Sequence of chain 1.A:
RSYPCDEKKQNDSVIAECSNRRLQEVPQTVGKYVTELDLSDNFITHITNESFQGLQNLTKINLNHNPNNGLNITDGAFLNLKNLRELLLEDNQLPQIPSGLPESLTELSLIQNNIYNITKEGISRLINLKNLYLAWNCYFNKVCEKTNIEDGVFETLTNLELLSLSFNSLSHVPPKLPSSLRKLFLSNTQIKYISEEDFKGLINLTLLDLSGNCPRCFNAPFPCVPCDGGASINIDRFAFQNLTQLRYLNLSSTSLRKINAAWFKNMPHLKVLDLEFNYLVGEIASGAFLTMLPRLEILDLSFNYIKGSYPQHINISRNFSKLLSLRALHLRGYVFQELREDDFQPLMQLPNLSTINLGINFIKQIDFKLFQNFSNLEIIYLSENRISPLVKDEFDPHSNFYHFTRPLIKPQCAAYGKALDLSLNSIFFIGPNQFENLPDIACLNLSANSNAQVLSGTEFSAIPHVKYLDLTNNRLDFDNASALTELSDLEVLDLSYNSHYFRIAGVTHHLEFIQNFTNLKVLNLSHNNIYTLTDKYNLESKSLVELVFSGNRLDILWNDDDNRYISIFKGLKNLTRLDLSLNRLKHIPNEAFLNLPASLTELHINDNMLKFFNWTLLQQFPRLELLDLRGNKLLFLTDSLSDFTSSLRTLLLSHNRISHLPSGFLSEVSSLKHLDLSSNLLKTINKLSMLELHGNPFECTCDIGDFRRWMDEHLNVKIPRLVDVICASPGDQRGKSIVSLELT

Sequence of chain 1.B:
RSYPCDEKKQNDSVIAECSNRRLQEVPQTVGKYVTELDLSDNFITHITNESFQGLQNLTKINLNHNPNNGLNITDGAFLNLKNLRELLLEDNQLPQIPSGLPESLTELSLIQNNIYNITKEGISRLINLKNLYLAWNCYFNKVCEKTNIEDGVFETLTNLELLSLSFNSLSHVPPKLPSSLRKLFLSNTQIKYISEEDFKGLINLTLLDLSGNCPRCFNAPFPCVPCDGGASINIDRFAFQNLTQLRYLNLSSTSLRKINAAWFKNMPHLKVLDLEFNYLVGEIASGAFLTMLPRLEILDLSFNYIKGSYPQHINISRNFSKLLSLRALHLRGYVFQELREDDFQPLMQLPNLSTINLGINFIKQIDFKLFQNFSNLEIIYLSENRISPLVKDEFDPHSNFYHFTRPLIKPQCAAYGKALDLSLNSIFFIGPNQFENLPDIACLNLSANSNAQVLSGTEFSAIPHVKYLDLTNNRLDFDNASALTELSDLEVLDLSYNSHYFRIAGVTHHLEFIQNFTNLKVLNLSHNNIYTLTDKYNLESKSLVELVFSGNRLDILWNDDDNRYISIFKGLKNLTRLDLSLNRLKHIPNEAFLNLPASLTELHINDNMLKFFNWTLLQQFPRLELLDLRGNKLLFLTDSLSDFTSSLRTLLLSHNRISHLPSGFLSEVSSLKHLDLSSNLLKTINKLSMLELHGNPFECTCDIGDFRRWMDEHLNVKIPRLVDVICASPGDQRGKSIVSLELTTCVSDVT

Binding-site contacts:
Ligand atom I contacts residue GLY329 of chain 1.A at 4.1 Å.
Ligand atom C13 contacts residue ALA496 of chain 1.B at 3.2 Å (hydrophobic).
Ligand atom C11 contacts residue PHE472 of chain 1.B at 3.7 Å (hydrophobic).
Ligand atom C4 contacts residue SER330 of chain 1.A at 3.2 Å.
Ligand atom N1 contacts residue GLN497 of chain 1.B at 3.4 Å.
Ligand atom C14 contacts residue VAL498 of chain 1.B at 3.4 Å (hydrophobic).
Ligand atom C3 contacts residue ILE327 of chain 1.A at 4.1 Å (hydrophobic).
Ligand atom C7 contacts residue GLN497 of chain 1.B at 4.0 Å.
Ligand atom N1 contacts residue VAL498 of chain 1.B at 2.9 Å (h-bond).
Ligand atom C15 contacts residue TYR545 of chain 1.B at 3.7 Å (hydrophobic).
Ligand atom I contacts residue GLN497 of chain 1.B at 4.1 Å.
Ligand atom O1 contacts residue VAL498 of chain 1.B at 4.1 Å.
Ligand atom C4 contacts residue GLY329 of chain 1.A at 3.8 Å.
Ligand atom C13 contacts residue VAL498 of chain 1.B at 3.3 Å (hydrophobic).
Ligand atom C3 contacts residue TYR326 of chain 1.A at 3.4 Å (hydrophobic).
Ligand atom C3 contacts residue GLY329 of chain 1.A at 3.5 Å.
Ligand atom C4 contacts residue VAL356 of chain 1.A at 3.4 Å (hydrophobic).
Ligand atom C1 contacts residue GLY329 of chain 1.A at 3.5 Å.
Ligand atom C15 contacts residue TYR326 of chain 1.A at 3.8 Å (hydrophobic).
Ligand atom O contacts residue ALA496 of chain 1.B at 3.1 Å (h-bond).
Ligand atom C3 contacts residue LYS328 of chain 1.A at 3.8 Å.
Ligand atom C2 contacts residue PHE473 of chain 1.B at 3.9 Å (hydrophobic).
Ligand atom C5 contacts residue ILE327 of chain 1.A at 3.4 Å (hydrophobic).
Ligand atom C14 contacts residue ASP521 of chain 1.B at 3.6 Å.
Ligand atom C15 contacts residue PHE239 of chain 1.A at 3.5 Å (hydrophobic).
Ligand atom C13 contacts residue GLN497 of chain 1.B at 3.4 Å.
Ligand atom C2 contacts residue GLY329 of chain 1.A at 3.9 Å.
Ligand atom C4 contacts residue ILE327 of chain 1.A at 4.0 Å (hydrophobic).
Ligand atom C contacts residue GLY329 of chain 1.A at 3.8 Å.
Ligand atom C contacts residue PHE473 of chain 1.B at 3.7 Å (hydrophobic).
Ligand atom C5 contacts residue SER330 of chain 1.A at 3.9 Å.
Ligand atom C9 contacts residue TYR326 of chain 1.A at 3.9 Å (hydrophobic).
Ligand atom C5 contacts residue TYR326 of chain 1.A at 3.5 Å (hydrophobic).
Ligand atom C2 contacts residue VAL356 of chain 1.A at 4.0 Å (hydrophobic).
Ligand atom C5 contacts residue VAL356 of chain 1.A at 4.0 Å (hydrophobic).
Ligand atom O1 contacts residue TYR326 of chain 1.A at 3.7 Å.
Ligand atom C8 contacts residue GLN497 of chain 1.B at 3.5 Å.
Ligand atom C8 contacts residue VAL498 of chain 1.B at 3.4 Å (hydrophobic).
Ligand atom C5 contacts residue GLY329 of chain 1.A at 3.6 Å.
Ligand atom C15 contacts residue ASP521 of chain 1.B at 3.7 Å.

A protein and the small-molecule ligand that binds it are described below.
Small molecule (SMILES): CCOCc1nc(I)c(-c2ccccc2)n1CC(C)(C)O